A protein and the small-molecule ligand that binds it are described below.
Small molecule (SMILES): CC(=O)N[C@@H]1[C@@H](O)[C@H](O)[C@@H](CO)O[C@H]1O

Binding-site contacts:
Ligand atom C3 contacts residue ASN259 of chain 2.L at 3.8 Å.
Ligand atom C4 contacts residue ASN259 of chain 2.L at 4.2 Å.
Ligand atom C5 contacts residue ASN259 of chain 2.L at 3.7 Å.
Ligand atom O5 contacts residue ASN259 of chain 2.L at 2.3 Å (h-bond).
Ligand atom C8 contacts residue ASN259 of chain 2.L at 4.4 Å.
Ligand atom O7 contacts residue ASN259 of chain 2.L at 2.9 Å (h-bond).
Ligand atom O7 contacts residue LYS181 of chain 2.K at 4.3 Å.
Ligand atom C7 contacts residue ASN259 of chain 2.L at 3.1 Å.
Ligand atom N2 contacts residue ASN259 of chain 2.L at 2.9 Å (h-bond).
Ligand atom C8 contacts residue LYS181 of chain 2.K at 4.3 Å.
Ligand atom O7 contacts residue THR116 of chain 2.K at 3.9 Å.
Ligand atom C1 contacts residue ASN259 of chain 2.L at 1.4 Å.
Ligand atom C2 contacts residue ASN259 of chain 2.L at 2.4 Å.
Ligand atom O6 contacts residue ASN259 of chain 2.L at 4.2 Å.

Sequence of chain 2.L:
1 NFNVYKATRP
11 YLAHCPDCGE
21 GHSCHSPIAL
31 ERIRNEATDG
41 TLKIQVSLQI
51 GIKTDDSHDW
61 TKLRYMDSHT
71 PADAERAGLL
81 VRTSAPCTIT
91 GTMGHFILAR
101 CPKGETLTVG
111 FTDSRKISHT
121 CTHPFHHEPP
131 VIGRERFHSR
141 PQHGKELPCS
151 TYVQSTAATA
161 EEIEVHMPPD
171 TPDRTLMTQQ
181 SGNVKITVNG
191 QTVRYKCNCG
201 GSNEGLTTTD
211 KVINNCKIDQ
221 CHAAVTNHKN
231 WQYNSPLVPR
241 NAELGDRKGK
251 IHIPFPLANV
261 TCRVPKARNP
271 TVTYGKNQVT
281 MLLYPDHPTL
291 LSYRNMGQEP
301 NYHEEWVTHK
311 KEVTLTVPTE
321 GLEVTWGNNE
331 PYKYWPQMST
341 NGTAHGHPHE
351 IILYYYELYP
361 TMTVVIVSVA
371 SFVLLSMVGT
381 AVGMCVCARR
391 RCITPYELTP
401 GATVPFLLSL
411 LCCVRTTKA

Sequence of chain 2.K:
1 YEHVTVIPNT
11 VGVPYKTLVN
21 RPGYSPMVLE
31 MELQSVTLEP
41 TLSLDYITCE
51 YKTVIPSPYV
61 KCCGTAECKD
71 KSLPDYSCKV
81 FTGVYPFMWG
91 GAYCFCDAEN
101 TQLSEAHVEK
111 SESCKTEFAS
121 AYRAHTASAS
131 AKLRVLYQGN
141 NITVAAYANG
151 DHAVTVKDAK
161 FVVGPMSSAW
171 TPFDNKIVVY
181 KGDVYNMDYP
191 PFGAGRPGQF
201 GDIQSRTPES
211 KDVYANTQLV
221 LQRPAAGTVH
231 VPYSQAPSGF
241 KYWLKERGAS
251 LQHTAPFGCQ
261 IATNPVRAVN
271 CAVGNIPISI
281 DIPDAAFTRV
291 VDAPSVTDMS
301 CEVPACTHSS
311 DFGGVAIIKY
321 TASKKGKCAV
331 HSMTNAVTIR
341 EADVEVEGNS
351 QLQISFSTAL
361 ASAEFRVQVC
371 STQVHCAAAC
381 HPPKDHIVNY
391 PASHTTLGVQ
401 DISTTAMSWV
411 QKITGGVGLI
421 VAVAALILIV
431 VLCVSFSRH